Sequence of chain 41.C:
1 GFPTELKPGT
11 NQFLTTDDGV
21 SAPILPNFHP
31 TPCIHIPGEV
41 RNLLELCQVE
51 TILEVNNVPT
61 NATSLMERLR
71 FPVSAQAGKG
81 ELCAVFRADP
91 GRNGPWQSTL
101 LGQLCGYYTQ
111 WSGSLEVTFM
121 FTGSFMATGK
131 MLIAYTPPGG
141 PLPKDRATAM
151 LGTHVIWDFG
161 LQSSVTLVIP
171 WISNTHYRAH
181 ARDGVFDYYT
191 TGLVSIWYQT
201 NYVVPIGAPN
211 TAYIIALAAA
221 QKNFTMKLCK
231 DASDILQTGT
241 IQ

This small molecule binds to this protein.
Small molecule (SMILES): CCO/N=C/c1ccc(OCCCCCN2CCN(c3ccncc3)C2=O)cc1

Sequence of chain 45.A:
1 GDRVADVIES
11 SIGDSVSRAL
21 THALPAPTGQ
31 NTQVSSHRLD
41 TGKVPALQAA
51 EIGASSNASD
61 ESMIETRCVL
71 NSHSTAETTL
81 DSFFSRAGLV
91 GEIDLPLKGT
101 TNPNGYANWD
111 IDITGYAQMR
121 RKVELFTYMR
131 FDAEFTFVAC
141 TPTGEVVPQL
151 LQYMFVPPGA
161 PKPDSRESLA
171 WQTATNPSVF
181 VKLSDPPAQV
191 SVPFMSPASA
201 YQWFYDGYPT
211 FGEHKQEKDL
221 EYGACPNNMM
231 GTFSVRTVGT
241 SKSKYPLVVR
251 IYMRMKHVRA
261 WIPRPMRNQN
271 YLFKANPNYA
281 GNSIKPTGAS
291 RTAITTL

Sequence of chain 45.C:
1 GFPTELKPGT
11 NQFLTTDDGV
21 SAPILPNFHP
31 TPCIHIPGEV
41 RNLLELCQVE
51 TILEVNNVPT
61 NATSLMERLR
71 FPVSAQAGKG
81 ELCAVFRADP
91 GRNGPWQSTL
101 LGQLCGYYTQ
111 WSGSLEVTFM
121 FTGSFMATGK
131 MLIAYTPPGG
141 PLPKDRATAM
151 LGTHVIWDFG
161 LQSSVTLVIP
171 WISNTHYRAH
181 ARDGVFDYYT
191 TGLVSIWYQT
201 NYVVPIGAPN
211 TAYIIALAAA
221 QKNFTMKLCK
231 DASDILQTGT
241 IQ

Binding-site contacts:
Ligand atom NAT contacts residue PHE155 of chain 45.A at 3.9 Å.
Ligand atom CAA contacts residue PRO177 of chain 45.A at 3.3 Å (hydrophobic).
Ligand atom CAP contacts residue PHE135 of chain 45.A at 3.6 Å (hydrophobic).
Ligand atom CAE contacts residue ASN228 of chain 45.A at 3.4 Å.
Ligand atom CAI contacts residue VAL192 of chain 45.A at 3.9 Å (hydrophobic).
Ligand atom OAW contacts residue ILE111 of chain 45.A at 3.9 Å.
Ligand atom CAF contacts residue ASP112 of chain 45.A at 3.6 Å.
Ligand atom CAX contacts residue TRP203 of chain 45.A at 3.5 Å (hydrophobic).
Ligand atom OAB contacts residue ILE113 of chain 45.A at 3.2 Å (h-bond).
Ligand atom CAI contacts residue PHE135 of chain 45.A at 3.7 Å (hydrophobic).
Ligand atom CAS contacts residue TRP203 of chain 45.A at 3.5 Å (hydrophobic).
Ligand atom CAD contacts residue THR114 of chain 45.A at 3.6 Å.
Ligand atom CAS contacts residue TYR201 of chain 45.A at 3.7 Å (hydrophobic).
Ligand atom CAN contacts residue ILE111 of chain 45.A at 3.8 Å (hydrophobic).
Ligand atom CAE contacts residue GLN202 of chain 45.A at 3.4 Å.
Ligand atom CAG contacts residue TRP203 of chain 45.A at 3.6 Å (hydrophobic).
Ligand atom CAK contacts residue PHE135 of chain 45.A at 3.6 Å (hydrophobic).
Ligand atom NBB contacts residue TRP203 of chain 45.A at 3.9 Å.
Ligand atom CAA contacts residue TYR153 of chain 45.A at 3.7 Å (hydrophobic).
Ligand atom CAA contacts residue SER178 of chain 45.A at 3.5 Å.
Ligand atom CAC contacts residue PHE137 of chain 45.A at 3.8 Å (hydrophobic).
Ligand atom CAC contacts residue PHE233 of chain 45.A at 3.9 Å (hydrophobic).
Ligand atom CAL contacts residue PHE155 of chain 45.A at 3.7 Å (hydrophobic).
Ligand atom CBA contacts residue TRP203 of chain 45.A at 3.3 Å (hydrophobic).
Ligand atom CAA contacts residue VAL179 of chain 45.A at 3.3 Å (hydrophobic).
Ligand atom OAW contacts residue MET195 of chain 45.A at 3.3 Å.
Ligand atom OAB contacts residue TRP203 of chain 45.A at 3.8 Å.
Ligand atom CAG contacts residue GLN202 of chain 45.A at 3.5 Å.
Ligand atom NBC contacts residue TRP203 of chain 45.A at 3.2 Å.
Ligand atom CAR contacts residue TYR201 of chain 45.A at 3.5 Å (hydrophobic).
Ligand atom CAD contacts residue ASP112 of chain 45.A at 3.7 Å.
Ligand atom CAP contacts residue ILE111 of chain 45.A at 3.6 Å (hydrophobic).
Ligand atom CAH contacts residue PHE155 of chain 45.A at 3.7 Å (hydrophobic).
Ligand atom CAS contacts residue ASN228 of chain 45.A at 3.7 Å.
Ligand atom CAF contacts residue TRP203 of chain 45.A at 3.8 Å (hydrophobic).
Ligand atom CAG contacts residue ASN228 of chain 45.A at 3.2 Å.
Ligand atom CAJ contacts residue PHE155 of chain 45.A at 3.8 Å (hydrophobic).
Ligand atom OAB contacts residue ASP112 of chain 45.A at 3.6 Å.
Ligand atom CAL contacts residue PRO177 of chain 45.A at 3.7 Å (hydrophobic).
Ligand atom CBA contacts residue ASN228 of chain 45.A at 3.8 Å.